Binding-site contacts:
Ligand atom C2 contacts residue PHE1103 of chain 1.A at 4.1 Å (hydrophobic).
Ligand atom C2 contacts residue HIS1101 of chain 1.A at 4.2 Å.
Ligand atom O6 contacts residue THR1100 of chain 1.A at 3.2 Å (h-bond).
Ligand atom C3 contacts residue ASN1098 of chain 1.A at 3.9 Å.
Ligand atom O5 contacts residue HIS1101 of chain 1.A at 4.0 Å.
Ligand atom C8 contacts residue PRO1112 of chain 1.A at 3.8 Å (hydrophobic).
Ligand atom N2 contacts residue PHE1103 of chain 1.A at 3.3 Å.
Ligand atom O5 contacts residue THR1100 of chain 1.A at 3.5 Å (h-bond).
Ligand atom O6 contacts residue HIS1101 of chain 1.A at 3.5 Å (h-bond).
Ligand atom O7 contacts residue ASN1098 of chain 1.A at 3.6 Å (h-bond).
Ligand atom C8 contacts residue TYR1110 of chain 1.A at 3.9 Å (hydrophobic).
Ligand atom C7 contacts residue PHE1103 of chain 1.A at 4.0 Å (hydrophobic).
Ligand atom C7 contacts residue ASN1098 of chain 1.A at 3.5 Å.
Ligand atom C8 contacts residue PHE1103 of chain 1.A at 3.8 Å (hydrophobic).
Ligand atom C4 contacts residue ASN1098 of chain 1.A at 4.3 Å.
Ligand atom C5 contacts residue ASN1098 of chain 1.A at 3.8 Å.
Ligand atom C6 contacts residue THR1100 of chain 1.A at 4.1 Å.
Ligand atom C1 contacts residue ASN1098 of chain 1.A at 1.5 Å.
Ligand atom C1 contacts residue HIS1101 of chain 1.A at 4.4 Å.
Ligand atom C2 contacts residue ASN1098 of chain 1.A at 2.5 Å.
Ligand atom C5 contacts residue THR1100 of chain 1.A at 4.4 Å.
Ligand atom O5 contacts residue ASN1098 of chain 1.A at 2.5 Å (h-bond).
Ligand atom N2 contacts residue ASN1098 of chain 1.A at 2.9 Å (h-bond).
Ligand atom C1 contacts residue THR1100 of chain 1.A at 4.4 Å.
Ligand atom C4 contacts residue HIS1101 of chain 1.A at 4.5 Å.

A small-molecule ligand and the protein it binds are described below.
Small molecule (SMILES): CC(=O)N[C@H]1[C@H](O[C@H]2[C@H](O)[C@@H](NC(C)=O)CO[C@@H]2CO)O[C@H](CO)[C@@H](O)[C@@H]1O

Sequence of chain 1.A:
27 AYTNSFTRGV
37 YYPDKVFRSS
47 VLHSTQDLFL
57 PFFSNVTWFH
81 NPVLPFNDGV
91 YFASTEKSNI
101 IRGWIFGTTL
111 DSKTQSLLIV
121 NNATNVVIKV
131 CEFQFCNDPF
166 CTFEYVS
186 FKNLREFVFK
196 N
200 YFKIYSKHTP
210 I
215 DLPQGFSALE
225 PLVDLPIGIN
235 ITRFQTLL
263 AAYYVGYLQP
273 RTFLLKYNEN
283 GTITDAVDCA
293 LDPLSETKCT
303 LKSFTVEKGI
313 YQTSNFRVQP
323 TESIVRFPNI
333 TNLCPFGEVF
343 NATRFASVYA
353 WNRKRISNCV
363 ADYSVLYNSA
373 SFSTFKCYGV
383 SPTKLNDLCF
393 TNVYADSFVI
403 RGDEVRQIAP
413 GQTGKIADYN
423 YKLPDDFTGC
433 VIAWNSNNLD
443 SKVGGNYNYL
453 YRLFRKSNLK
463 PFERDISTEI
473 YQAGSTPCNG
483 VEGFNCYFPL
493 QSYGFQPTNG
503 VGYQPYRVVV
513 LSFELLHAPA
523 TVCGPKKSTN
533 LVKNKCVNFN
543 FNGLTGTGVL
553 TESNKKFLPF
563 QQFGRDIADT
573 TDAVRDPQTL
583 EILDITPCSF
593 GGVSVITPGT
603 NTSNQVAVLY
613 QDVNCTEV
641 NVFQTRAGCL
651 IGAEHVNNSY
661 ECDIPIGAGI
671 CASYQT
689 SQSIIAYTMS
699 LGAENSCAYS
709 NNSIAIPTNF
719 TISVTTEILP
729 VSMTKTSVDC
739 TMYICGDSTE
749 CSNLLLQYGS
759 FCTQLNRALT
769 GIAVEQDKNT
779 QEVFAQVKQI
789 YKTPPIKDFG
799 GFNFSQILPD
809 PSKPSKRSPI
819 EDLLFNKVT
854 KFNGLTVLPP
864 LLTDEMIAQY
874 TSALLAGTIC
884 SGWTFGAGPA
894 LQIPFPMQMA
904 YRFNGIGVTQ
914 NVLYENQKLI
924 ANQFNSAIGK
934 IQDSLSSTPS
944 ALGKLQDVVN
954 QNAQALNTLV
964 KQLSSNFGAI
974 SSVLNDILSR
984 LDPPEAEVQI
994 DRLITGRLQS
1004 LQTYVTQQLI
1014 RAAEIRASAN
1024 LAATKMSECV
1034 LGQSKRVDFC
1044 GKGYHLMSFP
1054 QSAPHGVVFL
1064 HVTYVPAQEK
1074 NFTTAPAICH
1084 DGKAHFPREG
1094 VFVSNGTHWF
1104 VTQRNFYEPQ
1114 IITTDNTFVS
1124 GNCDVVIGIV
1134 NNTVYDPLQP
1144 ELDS